A protein and the small-molecule ligand that binds it are described below.
Small molecule (SMILES): Nc1ccn([C@H]2C[C@H](O)[C@@H](COP(=O)(O)O)O2)c(=O)n1

Binding-site contacts:
Ligand atom P contacts residue DA4 of chain 31.D at 3.2 Å.
Ligand atom O3' contacts residue DA4 of chain 31.D at 4.2 Å.
Ligand atom C3' contacts residue DA4 of chain 31.D at 3.3 Å.
Ligand atom OP2 contacts residue DA4 of chain 31.D at 3.6 Å.
Ligand atom O5' contacts residue DA4 of chain 31.D at 4.0 Å.
Ligand atom C5' contacts residue DA4 of chain 31.D at 4.0 Å.
Ligand atom C4' contacts residue DA4 of chain 31.D at 4.3 Å.
Ligand atom OP1 contacts residue DA4 of chain 31.D at 2.2 Å.
Ligand atom C2' contacts residue DA4 of chain 31.D at 3.5 Å.